Sequence of chain 1.I:
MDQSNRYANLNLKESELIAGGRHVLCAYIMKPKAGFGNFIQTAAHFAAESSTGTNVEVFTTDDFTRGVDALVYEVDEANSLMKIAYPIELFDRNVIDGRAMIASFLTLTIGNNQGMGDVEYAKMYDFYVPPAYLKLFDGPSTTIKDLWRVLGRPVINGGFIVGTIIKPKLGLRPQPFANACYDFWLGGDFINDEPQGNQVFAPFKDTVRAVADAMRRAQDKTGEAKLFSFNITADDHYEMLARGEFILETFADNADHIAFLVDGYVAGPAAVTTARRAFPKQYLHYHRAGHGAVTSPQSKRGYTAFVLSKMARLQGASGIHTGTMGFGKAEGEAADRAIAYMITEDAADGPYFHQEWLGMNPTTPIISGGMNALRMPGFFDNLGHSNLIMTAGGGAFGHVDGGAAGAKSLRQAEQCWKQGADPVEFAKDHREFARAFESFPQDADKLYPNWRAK

Binding-site contacts:
Ligand atom C2 contacts residue MG1 of chain 1.FA at 2.9 Å.
Ligand atom C3 contacts residue KCX212 of chain 1.J at 3.0 Å.
Ligand atom O1 contacts residue LYS187 of chain 1.J at 3.1 Å (salt-bridge).
Ligand atom O3 contacts residue ASN132 of chain 1.I at 3.0 Å (h-bond).
Ligand atom O2 contacts residue KCX212 of chain 1.J at 3.0 Å (h-bond).
Ligand atom O6P contacts residue HIS342 of chain 1.J at 3.6 Å.
Ligand atom O4P contacts residue SER389 of chain 1.J at 3.3 Å (h-bond).
Ligand atom O5P contacts residue ARG309 of chain 1.J at 2.9 Å (salt-bridge).
Ligand atom O3P contacts residue GLY391 of chain 1.J at 2.8 Å (h-bond).
Ligand atom O3 contacts residue HIS308 of chain 1.J at 2.7 Å (h-bond).
Ligand atom C3 contacts residue MG1 of chain 1.FA at 3.1 Å.
Ligand atom O7 contacts residue LYS187 of chain 1.J at 3.2 Å (salt-bridge).
Ligand atom O7 contacts residue GLU215 of chain 1.J at 3.2 Å (salt-bridge).
Ligand atom O3 contacts residue KCX212 of chain 1.J at 2.9 Å (h-bond).
Ligand atom O2P contacts residue LYS187 of chain 1.J at 3.3 Å.
Ligand atom O1P contacts residue GLY414 of chain 1.J at 2.9 Å (h-bond).
Ligand atom C1 contacts residue SER389 of chain 1.J at 3.4 Å.
Ligand atom O3 contacts residue GLU215 of chain 1.J at 2.8 Å (salt-bridge).
Ligand atom O6 contacts residue LYS350 of chain 1.J at 2.9 Å (salt-bridge).
Ligand atom O4 contacts residue GLY390 of chain 1.J at 3.2 Å (h-bond).
Ligand atom O2P contacts residue THR74 of chain 1.I at 2.7 Å (h-bond).
Ligand atom O2 contacts residue ILE185 of chain 1.J at 3.5 Å.
Ligand atom C contacts residue MG1 of chain 1.FA at 2.9 Å.
Ligand atom O3P contacts residue LYS350 of chain 1.J at 2.8 Å (salt-bridge).
Ligand atom O6P contacts residue ARG309 of chain 1.J at 2.8 Å (salt-bridge).
Ligand atom O6 contacts residue GLU69 of chain 1.I at 3.5 Å (salt-bridge).
Ligand atom O4 contacts residue SER389 of chain 1.J at 3.0 Å (h-bond).
Ligand atom O7 contacts residue MG1 of chain 1.FA at 2.2 Å.
Ligand atom O2 contacts residue ASP214 of chain 1.J at 3.4 Å (salt-bridge).
Ligand atom O2 contacts residue MG1 of chain 1.FA at 2.3 Å.
Ligand atom O3P contacts residue THR74 of chain 1.I at 3.5 Å (h-bond).
Ligand atom O4P contacts residue HIS342 of chain 1.J at 2.9 Å (h-bond).
Ligand atom O7 contacts residue ASN132 of chain 1.I at 3.0 Å (h-bond).
Ligand atom O3 contacts residue MG1 of chain 1.FA at 2.3 Å.
Ligand atom C contacts residue LYS187 of chain 1.J at 3.4 Å.
Ligand atom O2P contacts residue GLY415 of chain 1.J at 2.9 Å (h-bond).
Ligand atom O2 contacts residue LYS187 of chain 1.J at 3.2 Å (salt-bridge).
Ligand atom O7 contacts residue LYS189 of chain 1.J at 2.9 Å (salt-bridge).
Ligand atom O7 contacts residue ASP214 of chain 1.J at 3.1 Å (salt-bridge).
Ligand atom C contacts residue ASN132 of chain 1.I at 3.4 Å.

Sequence of chain 1.J:
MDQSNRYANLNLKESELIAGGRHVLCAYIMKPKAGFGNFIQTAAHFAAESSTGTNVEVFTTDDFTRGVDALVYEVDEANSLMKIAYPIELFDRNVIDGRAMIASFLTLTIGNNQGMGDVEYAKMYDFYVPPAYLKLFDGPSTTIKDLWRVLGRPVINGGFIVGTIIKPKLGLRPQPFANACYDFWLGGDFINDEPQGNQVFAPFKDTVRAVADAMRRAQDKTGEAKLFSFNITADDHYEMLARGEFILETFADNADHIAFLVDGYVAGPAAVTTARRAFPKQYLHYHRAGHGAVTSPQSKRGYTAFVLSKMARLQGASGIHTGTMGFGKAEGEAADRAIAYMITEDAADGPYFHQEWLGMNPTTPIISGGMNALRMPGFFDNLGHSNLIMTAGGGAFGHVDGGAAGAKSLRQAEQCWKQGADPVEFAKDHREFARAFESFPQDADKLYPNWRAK

The protein below binds the small molecule below.
Small molecule (SMILES): O=C(O)[C@@](O)(COP(=O)(O)O)[C@H](O)[C@H](O)COP(=O)(O)O